Sequence of chain 18.C:
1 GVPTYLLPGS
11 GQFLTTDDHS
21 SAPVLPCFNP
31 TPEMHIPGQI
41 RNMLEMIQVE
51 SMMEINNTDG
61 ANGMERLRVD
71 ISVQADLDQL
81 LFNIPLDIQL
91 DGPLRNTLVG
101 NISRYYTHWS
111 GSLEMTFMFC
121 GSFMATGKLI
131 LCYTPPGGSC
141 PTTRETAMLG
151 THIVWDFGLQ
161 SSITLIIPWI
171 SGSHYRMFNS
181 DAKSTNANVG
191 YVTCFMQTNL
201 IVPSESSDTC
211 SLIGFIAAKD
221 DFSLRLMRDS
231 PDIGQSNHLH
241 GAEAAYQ

Binding-site contacts:
Ligand atom C10 contacts residue PRO231 of chain 18.C at 3.8 Å (hydrophobic).
Ligand atom C1 contacts residue ARG104 of chain 18.C at 3.6 Å.
Ligand atom O4 contacts residue ASP91 of chain 18.C at 2.7 Å (salt-bridge).
Ligand atom C4 contacts residue PRO274 of chain 18.A at 4.0 Å (hydrophobic).
Ligand atom O1B contacts residue ARG104 of chain 18.C at 2.8 Å (salt-bridge).
Ligand atom O4 contacts residue ASP232 of chain 18.C at 2.7 Å (salt-bridge).
Ligand atom O4 contacts residue ARG95 of chain 18.C at 3.6 Å (salt-bridge).
Ligand atom N5 contacts residue PRO231 of chain 18.C at 2.9 Å (h-bond).
Ligand atom C11 contacts residue GLY234 of chain 18.C at 3.8 Å.
Ligand atom C5 contacts residue PRO274 of chain 18.A at 4.0 Å (hydrophobic).
Ligand atom C4 contacts residue ASP91 of chain 18.C at 3.2 Å.
Ligand atom C5 contacts residue PRO231 of chain 18.C at 3.7 Å (hydrophobic).
Ligand atom C11 contacts residue ILE233 of chain 18.C at 3.8 Å (hydrophobic).
Ligand atom C4 contacts residue PRO231 of chain 18.C at 3.5 Å (hydrophobic).
Ligand atom C6 contacts residue ASP91 of chain 18.C at 3.8 Å.
Ligand atom O10 contacts residue ARG270 of chain 18.A at 3.3 Å.
Ligand atom C3 contacts residue PRO274 of chain 18.A at 3.8 Å (hydrophobic).
Ligand atom C5 contacts residue ASN275 of chain 18.A at 3.6 Å.
Ligand atom O3 contacts residue ASP91 of chain 18.C at 4.0 Å.
Ligand atom C11 contacts residue ASP232 of chain 18.C at 3.8 Å.
Ligand atom O4 contacts residue PRO231 of chain 18.C at 3.8 Å.
Ligand atom C10 contacts residue ASN275 of chain 18.A at 3.3 Å.
Ligand atom C3 contacts residue PRO274 of chain 18.A at 4.1 Å (hydrophobic).
Ligand atom C3 contacts residue ASP232 of chain 18.C at 4.0 Å.
Ligand atom C3 contacts residue ARG95 of chain 18.C at 3.9 Å.
Ligand atom C4 contacts residue ASN275 of chain 18.A at 3.8 Å.
Ligand atom O6 contacts residue ASP91 of chain 18.C at 3.1 Å.
Ligand atom O10 contacts residue ASN275 of chain 18.A at 2.9 Å (h-bond).
Ligand atom C4 contacts residue ARG104 of chain 18.C at 3.9 Å.
Ligand atom C3 contacts residue ARG104 of chain 18.C at 3.8 Å.
Ligand atom N5 contacts residue ASN275 of chain 18.A at 3.6 Å (h-bond).
Ligand atom O3 contacts residue GLY282 of chain 18.A at 3.4 Å.
Ligand atom O7 contacts residue PRO274 of chain 18.A at 3.4 Å.
Ligand atom C11 contacts residue PRO231 of chain 18.C at 3.7 Å (hydrophobic).
Ligand atom N5 contacts residue ASP232 of chain 18.C at 4.1 Å.
Ligand atom O4 contacts residue ASN275 of chain 18.A at 3.0 Å (h-bond).
Ligand atom O7 contacts residue ARG270 of chain 18.A at 3.8 Å.
Ligand atom C4 contacts residue ASP232 of chain 18.C at 3.5 Å.
Ligand atom O3 contacts residue PRO274 of chain 18.A at 3.8 Å.
Ligand atom O6 contacts residue PRO274 of chain 18.A at 3.7 Å.

Sequence of chain 18.A:
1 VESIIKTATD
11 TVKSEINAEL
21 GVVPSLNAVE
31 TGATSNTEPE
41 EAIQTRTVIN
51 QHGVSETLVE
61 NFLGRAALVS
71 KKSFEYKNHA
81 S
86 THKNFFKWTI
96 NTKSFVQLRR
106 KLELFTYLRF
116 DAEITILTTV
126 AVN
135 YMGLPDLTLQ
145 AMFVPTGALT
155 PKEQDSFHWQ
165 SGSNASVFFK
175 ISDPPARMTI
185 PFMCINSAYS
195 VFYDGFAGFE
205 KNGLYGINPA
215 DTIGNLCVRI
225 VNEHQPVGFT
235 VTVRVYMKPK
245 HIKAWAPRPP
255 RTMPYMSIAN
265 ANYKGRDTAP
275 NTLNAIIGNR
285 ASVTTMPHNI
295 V

This protein binds this small molecule.
Small molecule (SMILES): CC(=O)N[C@H]1[C@H]([C@H](O)[C@H](O)CO)O[C@@](OC[C@H]2O[C@@H](O[C@H]3[C@H](O)[C@@H](O)[C@H](O)O[C@@H]3CO)[C@H](O)[C@@H](O)[C@H]2O)(C(=O)O)C[C@@H]1O